Binding-site contacts:
Ligand atom O5 contacts residue PHE1103 of chain 1.A at 4.2 Å.
Ligand atom C8 contacts residue THR1100 of chain 1.A at 4.0 Å.
Ligand atom N2 contacts residue THR1100 of chain 1.A at 3.5 Å (h-bond).
Ligand atom C5 contacts residue HIS1101 of chain 1.A at 4.3 Å.
Ligand atom C7 contacts residue THR1100 of chain 1.A at 4.3 Å.
Ligand atom C8 contacts residue HIS1101 of chain 1.A at 4.1 Å.
Ligand atom O7 contacts residue ASN1098 of chain 1.A at 3.6 Å (h-bond).
Ligand atom C2 contacts residue THR1100 of chain 1.A at 4.3 Å.
Ligand atom C2 contacts residue ASN1098 of chain 1.A at 2.5 Å.
Ligand atom N2 contacts residue ASN1098 of chain 1.A at 2.9 Å (h-bond).
Ligand atom C1 contacts residue HIS1101 of chain 1.A at 4.3 Å.
Ligand atom C5 contacts residue ASN1098 of chain 1.A at 3.6 Å.
Ligand atom C3 contacts residue THR1100 of chain 1.A at 4.4 Å.
Ligand atom C4 contacts residue ASN1098 of chain 1.A at 4.2 Å.
Ligand atom O6 contacts residue PHE1103 of chain 1.A at 3.8 Å.
Ligand atom C3 contacts residue HIS1101 of chain 1.A at 4.3 Å.
Ligand atom C1 contacts residue THR1100 of chain 1.A at 4.5 Å.
Ligand atom C1 contacts residue ASN1098 of chain 1.A at 1.4 Å.
Ligand atom C5 contacts residue PHE1103 of chain 1.A at 4.5 Å (hydrophobic).
Ligand atom O5 contacts residue ASN1098 of chain 1.A at 2.3 Å (h-bond).
Ligand atom C8 contacts residue ASN1098 of chain 1.A at 3.4 Å.
Ligand atom C3 contacts residue ASN1098 of chain 1.A at 3.8 Å.
Ligand atom C7 contacts residue ASN1098 of chain 1.A at 3.5 Å.
Ligand atom C6 contacts residue PHE1103 of chain 1.A at 4.3 Å (hydrophobic).
Ligand atom O4 contacts residue HIS1101 of chain 1.A at 4.4 Å.

Sequence of chain 1.A:
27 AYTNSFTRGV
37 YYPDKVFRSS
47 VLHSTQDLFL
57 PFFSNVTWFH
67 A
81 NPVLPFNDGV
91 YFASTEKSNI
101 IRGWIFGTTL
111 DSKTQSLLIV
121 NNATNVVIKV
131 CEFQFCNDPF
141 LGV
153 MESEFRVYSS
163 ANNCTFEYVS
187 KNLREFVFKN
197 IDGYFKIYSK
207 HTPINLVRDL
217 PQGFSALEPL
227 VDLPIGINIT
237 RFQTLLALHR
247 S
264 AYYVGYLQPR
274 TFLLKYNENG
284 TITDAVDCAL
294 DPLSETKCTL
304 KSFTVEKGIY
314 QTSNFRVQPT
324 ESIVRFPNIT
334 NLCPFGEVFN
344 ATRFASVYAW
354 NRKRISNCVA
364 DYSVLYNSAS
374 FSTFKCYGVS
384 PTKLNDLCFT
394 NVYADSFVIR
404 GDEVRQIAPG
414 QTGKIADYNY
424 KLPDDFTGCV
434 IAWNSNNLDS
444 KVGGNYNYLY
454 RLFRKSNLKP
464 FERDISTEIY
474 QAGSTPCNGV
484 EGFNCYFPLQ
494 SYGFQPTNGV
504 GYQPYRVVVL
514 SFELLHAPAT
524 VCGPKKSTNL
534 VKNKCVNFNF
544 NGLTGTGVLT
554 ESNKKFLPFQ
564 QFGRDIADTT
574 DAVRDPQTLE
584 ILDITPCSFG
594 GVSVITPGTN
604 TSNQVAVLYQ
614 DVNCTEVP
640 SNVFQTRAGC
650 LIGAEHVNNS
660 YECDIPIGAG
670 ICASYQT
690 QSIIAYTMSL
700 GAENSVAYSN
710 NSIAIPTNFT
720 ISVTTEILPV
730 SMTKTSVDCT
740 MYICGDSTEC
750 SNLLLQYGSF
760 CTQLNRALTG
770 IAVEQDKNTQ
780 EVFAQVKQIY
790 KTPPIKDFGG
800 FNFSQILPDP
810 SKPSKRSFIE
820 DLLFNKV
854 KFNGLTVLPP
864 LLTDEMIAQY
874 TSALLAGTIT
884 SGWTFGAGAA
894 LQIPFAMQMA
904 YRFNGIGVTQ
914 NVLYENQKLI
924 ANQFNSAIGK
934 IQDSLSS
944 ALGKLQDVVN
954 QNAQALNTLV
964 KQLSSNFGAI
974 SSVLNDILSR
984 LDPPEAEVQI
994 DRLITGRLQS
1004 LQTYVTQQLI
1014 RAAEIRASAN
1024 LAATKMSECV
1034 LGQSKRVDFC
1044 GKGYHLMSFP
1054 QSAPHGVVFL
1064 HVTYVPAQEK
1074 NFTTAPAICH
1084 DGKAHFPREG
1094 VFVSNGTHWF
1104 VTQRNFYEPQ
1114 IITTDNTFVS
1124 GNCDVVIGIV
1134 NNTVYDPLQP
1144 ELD

The protein below binds the small molecule below.
Small molecule (SMILES): CC(=O)N[C@H]1[C@H](O[C@H]2[C@H](O)[C@@H](NC(C)=O)CO[C@@H]2CO)O[C@H](CO)[C@@H](O)[C@@H]1O